A protein and the small-molecule ligand that binds it are described below.
Small molecule (SMILES): NCc1cc2[nH]c(=O)c(=O)[nH]c2cc1[N+](=O)[O-]

Sequence of chain 1.A:
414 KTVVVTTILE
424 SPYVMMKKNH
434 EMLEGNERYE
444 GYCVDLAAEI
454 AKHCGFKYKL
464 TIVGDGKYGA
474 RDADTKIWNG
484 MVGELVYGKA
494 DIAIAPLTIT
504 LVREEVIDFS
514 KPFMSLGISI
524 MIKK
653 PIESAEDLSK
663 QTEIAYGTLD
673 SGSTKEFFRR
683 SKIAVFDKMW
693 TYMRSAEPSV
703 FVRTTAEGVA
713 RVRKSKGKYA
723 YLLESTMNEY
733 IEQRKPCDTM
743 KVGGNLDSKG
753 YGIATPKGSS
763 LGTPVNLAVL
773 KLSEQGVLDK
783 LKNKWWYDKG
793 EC

Binding-site contacts:
Ligand atom N2 contacts residue PRO499 of chain 1.A at 3.0 Å (h-bond).
Ligand atom C6 contacts residue TYR471 of chain 1.A at 3.5 Å (hydrophobic).
Ligand atom N17 contacts residue GLU726 of chain 1.A at 4.3 Å.
Ligand atom N3 contacts residue GLU423 of chain 1.A at 4.3 Å.
Ligand atom O2 contacts residue LEU500 of chain 1.A at 3.5 Å.
Ligand atom C contacts residue TYR471 of chain 1.A at 3.7 Å (hydrophobic).
Ligand atom O3 contacts residue MET729 of chain 1.A at 4.2 Å.
Ligand atom C contacts residue TYR753 of chain 1.A at 3.6 Å (hydrophobic).
Ligand atom O2 contacts residue TYR471 of chain 1.A at 3.8 Å.
Ligand atom O5 contacts residue GLU726 of chain 1.A at 3.9 Å.
Ligand atom C5 contacts residue TYR471 of chain 1.A at 3.8 Å (hydrophobic).
Ligand atom C2 contacts residue PRO499 of chain 1.A at 4.0 Å (hydrophobic).
Ligand atom O1 contacts residue TYR471 of chain 1.A at 3.9 Å.
Ligand atom C4 contacts residue THR501 of chain 1.A at 4.3 Å.
Ligand atom N17 contacts residue MET729 of chain 1.A at 4.1 Å.
Ligand atom C2 contacts residue TYR471 of chain 1.A at 3.6 Å (hydrophobic).
Ligand atom N2 contacts residue TYR471 of chain 1.A at 3.5 Å.
Ligand atom O2 contacts residue THR501 of chain 1.A at 3.0 Å (h-bond).
Ligand atom C2 contacts residue ARG506 of chain 1.A at 3.9 Å.
Ligand atom C1 contacts residue TYR471 of chain 1.A at 3.8 Å (hydrophobic).
Ligand atom C6 contacts residue PRO499 of chain 1.A at 3.5 Å (hydrophobic).
Ligand atom O1 contacts residue ARG506 of chain 1.A at 3.0 Å (salt-bridge).
Ligand atom O5 contacts residue MET729 of chain 1.A at 3.8 Å.
Ligand atom O2 contacts residue PRO499 of chain 1.A at 4.2 Å.
Ligand atom C8 contacts residue TYR753 of chain 1.A at 3.8 Å (hydrophobic).
Ligand atom C2 contacts residue THR501 of chain 1.A at 3.5 Å.
Ligand atom C6 contacts residue TYR753 of chain 1.A at 3.6 Å (hydrophobic).
Ligand atom N1 contacts residue TYR471 of chain 1.A at 3.7 Å.
Ligand atom N2 contacts residue THR501 of chain 1.A at 3.5 Å (h-bond).
Ligand atom O2 contacts residue ARG506 of chain 1.A at 2.6 Å (salt-bridge).
Ligand atom C4 contacts residue TYR471 of chain 1.A at 3.5 Å (hydrophobic).
Ligand atom N17 contacts residue TYR753 of chain 1.A at 3.5 Å (h-bond).
Ligand atom C contacts residue TYR426 of chain 1.A at 4.2 Å (hydrophobic).
Ligand atom C4 contacts residue PRO499 of chain 1.A at 3.7 Å (hydrophobic).
Ligand atom C contacts residue GLU423 of chain 1.A at 4.2 Å.
Ligand atom C1 contacts residue ARG506 of chain 1.A at 4.0 Å.
Ligand atom C8 contacts residue TYR471 of chain 1.A at 3.5 Å (hydrophobic).
Ligand atom O3 contacts residue GLU423 of chain 1.A at 3.6 Å.
Ligand atom C3 contacts residue TYR471 of chain 1.A at 3.6 Å (hydrophobic).
Ligand atom C7 contacts residue TYR471 of chain 1.A at 4.0 Å (hydrophobic).